Binding-site contacts:
Ligand atom OXT contacts residue ASN79 of chain 1.A at 3.4 Å (h-bond).
Ligand atom N contacts residue PLP1 of chain 1.E at 3.3 Å.
Ligand atom CA contacts residue SER78 of chain 1.A at 3.7 Å.
Ligand atom O contacts residue LYS51 of chain 1.A at 4.2 Å.
Ligand atom C contacts residue NAK1 of chain 1.G at 0.8 Å.
Ligand atom N contacts residue TYR294 of chain 1.A at 4.1 Å.
Ligand atom O contacts residue TYR294 of chain 1.A at 3.8 Å.
Ligand atom CB contacts residue SER78 of chain 1.A at 2.8 Å.
Ligand atom O contacts residue ASN79 of chain 1.A at 2.7 Å (h-bond).
Ligand atom N contacts residue NAK1 of chain 1.G at 1.3 Å.
Ligand atom O contacts residue GLN80 of chain 1.A at 2.6 Å (h-bond).
Ligand atom CA contacts residue TYR294 of chain 1.A at 3.3 Å (hydrophobic).
Ligand atom C contacts residue SER78 of chain 1.A at 3.3 Å.
Ligand atom OXT contacts residue NAK1 of chain 1.G at 1.9 Å (h-bond).
Ligand atom CA contacts residue NAK1 of chain 1.G at 0.6 Å.
Ligand atom N contacts residue GLN80 of chain 1.A at 3.5 Å.
Ligand atom C contacts residue GLN80 of chain 1.A at 3.6 Å.
Ligand atom CL contacts residue ALA160 of chain 1.A at 3.5 Å.
Ligand atom C contacts residue TYR294 of chain 1.A at 2.9 Å (hydrophobic).
Ligand atom O contacts residue SER78 of chain 1.A at 3.5 Å (h-bond).
Ligand atom OXT contacts residue SER78 of chain 1.A at 3.3 Å.
Ligand atom CL contacts residue GLN80 of chain 1.A at 4.0 Å.
Ligand atom CB contacts residue NAK1 of chain 1.G at 1.0 Å.
Ligand atom CL contacts residue ILE73 of chain 1.A at 3.1 Å.
Ligand atom CB contacts residue GLN80 of chain 1.A at 3.3 Å.
Ligand atom N contacts residue LYS51 of chain 1.A at 3.2 Å.
Ligand atom N contacts residue GLY161 of chain 1.A at 3.5 Å.
Ligand atom OXT contacts residue TYR294 of chain 1.A at 2.3 Å (h-bond).
Ligand atom CB contacts residue ILE73 of chain 1.A at 3.9 Å (hydrophobic).
Ligand atom CL contacts residue GLY161 of chain 1.A at 3.1 Å.
Ligand atom O contacts residue PLP1 of chain 1.E at 3.6 Å (h-bond).
Ligand atom C contacts residue ASN79 of chain 1.A at 3.3 Å.
Ligand atom O contacts residue NAK1 of chain 1.G at 0.9 Å (h-bond).
Ligand atom CB contacts residue GLY74 of chain 1.A at 3.8 Å.
Ligand atom CL contacts residue GLY74 of chain 1.A at 3.6 Å.
Ligand atom C contacts residue PLP1 of chain 1.E at 4.1 Å.
Ligand atom CA contacts residue GLN80 of chain 1.A at 3.8 Å.
Ligand atom CL contacts residue TRP102 of chain 1.A at 3.7 Å.
Ligand atom CL contacts residue NAK1 of chain 1.G at 2.1 Å.
Ligand atom OXT contacts residue TYR268 of chain 1.A at 3.5 Å (h-bond).

Sequence of chain 1.A:
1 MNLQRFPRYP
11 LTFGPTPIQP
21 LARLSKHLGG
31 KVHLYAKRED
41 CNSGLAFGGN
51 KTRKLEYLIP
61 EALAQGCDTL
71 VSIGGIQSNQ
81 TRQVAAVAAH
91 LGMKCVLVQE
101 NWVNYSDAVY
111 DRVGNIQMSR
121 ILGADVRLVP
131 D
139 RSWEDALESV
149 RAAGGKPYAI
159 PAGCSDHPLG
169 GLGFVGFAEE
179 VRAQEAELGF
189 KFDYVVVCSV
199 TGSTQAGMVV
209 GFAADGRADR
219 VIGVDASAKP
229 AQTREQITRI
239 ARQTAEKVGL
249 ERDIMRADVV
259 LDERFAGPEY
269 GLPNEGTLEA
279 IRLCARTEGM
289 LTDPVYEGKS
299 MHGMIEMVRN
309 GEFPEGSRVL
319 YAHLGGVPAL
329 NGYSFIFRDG

This protein binds this small molecule.
Small molecule (SMILES): N[C@H](CCl)C(=O)O